Sequence of chain 1.E:
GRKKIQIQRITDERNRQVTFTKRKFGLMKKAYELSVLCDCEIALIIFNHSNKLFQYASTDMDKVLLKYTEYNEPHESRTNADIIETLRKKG

Sequence of chain 1.D:
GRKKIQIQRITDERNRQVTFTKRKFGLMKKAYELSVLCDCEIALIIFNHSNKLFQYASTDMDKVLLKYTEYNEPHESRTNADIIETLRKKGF

This protein binds this small molecule.
Small molecule (SMILES): CSCC[C@H](NC(=O)[C@H](CCCCN)NC(=O)[C@@H](NC(=O)[C@H](CCC(=O)O)NC(=O)CN)C(C)C)C(=O)N[C@@H](CCCCN)C(=O)N[C@@H](CC(C)C)C(=O)N[C@@H](CCC(N)=O)C(=O)N[C@@H](CCC(=O)O)C(=O)N[C@@H](Cc1ccccc1)C(=O)N[C@H](C(=O)N[C@@H](CC(C)C)C(=O)N[C@H](C=O)CC(N)=O)C(C)C

Binding-site contacts:
Ligand atom CG1 contacts residue LEU66 of chain 1.E at 4.0 Å (hydrophobic).
Ligand atom C contacts residue THR70 of chain 1.D at 3.3 Å.
Ligand atom CD contacts residue THR70 of chain 1.E at 4.0 Å.
Ligand atom O contacts residue THR70 of chain 1.E at 4.1 Å.
Ligand atom NZ contacts residue TYR69 of chain 1.E at 3.7 Å.
Ligand atom NZ contacts residue TYR72 of chain 1.E at 4.0 Å.
Ligand atom CA contacts residue THR70 of chain 1.D at 3.6 Å.
Ligand atom N contacts residue THR70 of chain 1.D at 3.5 Å.
Ligand atom CB contacts residue THR70 of chain 1.E at 4.0 Å.
Ligand atom CG contacts residue THR70 of chain 1.E at 3.3 Å.
Ligand atom CD2 contacts residue THR70 of chain 1.D at 3.5 Å.
Ligand atom CG1 contacts residue LEU67 of chain 1.D at 3.9 Å (hydrophobic).
Ligand atom CG2 contacts residue LEU67 of chain 1.E at 3.4 Å (hydrophobic).
Ligand atom CE contacts residue THR70 of chain 1.E at 3.5 Å.
Ligand atom O contacts residue THR70 of chain 1.D at 3.7 Å.
Ligand atom CD2 contacts residue LEU66 of chain 1.E at 3.8 Å (hydrophobic).
Ligand atom CD2 contacts residue TYR69 of chain 1.E at 3.5 Å (hydrophobic).
Ligand atom CE contacts residue LEU67 of chain 1.D at 4.2 Å (hydrophobic).
Ligand atom N contacts residue THR70 of chain 1.E at 4.0 Å.
Ligand atom CG contacts residue LEU66 of chain 1.E at 4.1 Å (hydrophobic).
Ligand atom CG contacts residue THR70 of chain 1.E at 3.8 Å.
Ligand atom O contacts residue THR70 of chain 1.D at 3.6 Å.
Ligand atom CG contacts residue THR70 of chain 1.D at 3.7 Å.
Ligand atom CB contacts residue THR70 of chain 1.D at 3.1 Å.
Ligand atom O contacts residue LEU67 of chain 1.D at 4.2 Å.
Ligand atom CD2 contacts residue THR70 of chain 1.E at 3.7 Å.
Ligand atom CD1 contacts residue THR70 of chain 1.D at 3.2 Å.
Ligand atom CB contacts residue LEU67 of chain 1.D at 3.8 Å (hydrophobic).
Ligand atom CE contacts residue TYR69 of chain 1.E at 3.7 Å (hydrophobic).
Ligand atom CD contacts residue TYR72 of chain 1.E at 4.0 Å (hydrophobic).
Ligand atom CD contacts residue THR70 of chain 1.E at 3.3 Å.
Ligand atom CG contacts residue THR70 of chain 1.E at 3.5 Å.
Ligand atom O contacts residue THR70 of chain 1.D at 4.0 Å.
Ligand atom CE contacts residue TYR72 of chain 1.E at 3.9 Å (hydrophobic).
Ligand atom CG1 contacts residue THR70 of chain 1.D at 3.9 Å.
Ligand atom N contacts residue THR70 of chain 1.D at 4.1 Å.
Ligand atom CG1 contacts residue ASP63 of chain 1.D at 3.8 Å.
Ligand atom CD contacts residue LEU67 of chain 1.D at 3.6 Å (hydrophobic).
Ligand atom CD1 contacts residue LEU66 of chain 1.E at 4.2 Å (hydrophobic).
Ligand atom CD2 contacts residue LEU66 of chain 1.D at 4.2 Å (hydrophobic).